Sequence of chain 1.C:
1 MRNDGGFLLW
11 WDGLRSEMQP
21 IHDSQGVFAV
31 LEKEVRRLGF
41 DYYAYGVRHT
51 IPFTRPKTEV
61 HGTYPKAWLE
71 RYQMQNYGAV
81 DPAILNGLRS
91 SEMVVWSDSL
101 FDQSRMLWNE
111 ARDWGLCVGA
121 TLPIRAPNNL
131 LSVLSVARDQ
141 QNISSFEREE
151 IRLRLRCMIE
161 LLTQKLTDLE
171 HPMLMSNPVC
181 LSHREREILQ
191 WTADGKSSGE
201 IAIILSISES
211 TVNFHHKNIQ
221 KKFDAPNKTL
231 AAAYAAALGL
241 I

Binding-site contacts:
Ligand atom C4 contacts residue TRP108 of chain 1.C at 4.0 Å (hydrophobic).
Ligand atom C5 contacts residue ASP81 of chain 1.C at 4.0 Å.
Ligand atom O9 contacts residue TYR64 of chain 1.C at 3.1 Å (h-bond).
Ligand atom C11 contacts residue ILE84 of chain 1.C at 3.8 Å (hydrophobic).
Ligand atom O9 contacts residue THR121 of chain 1.C at 3.8 Å.
Ligand atom C10 contacts residue ASP81 of chain 1.C at 3.5 Å.
Ligand atom O6 contacts residue TYR64 of chain 1.C at 4.2 Å.
Ligand atom C1 contacts residue TRP96 of chain 1.C at 3.5 Å (hydrophobic).
Ligand atom O6 contacts residue LEU116 of chain 1.C at 4.2 Å.
Ligand atom C10 contacts residue ILE84 of chain 1.C at 3.9 Å (hydrophobic).
Ligand atom C5 contacts residue PHE101 of chain 1.C at 3.8 Å (hydrophobic).
Ligand atom C13 contacts residue GLY46 of chain 1.C at 3.9 Å.
Ligand atom C11 contacts residue SER135 of chain 1.C at 3.3 Å.
Ligand atom C8 contacts residue SER135 of chain 1.C at 3.5 Å.
Ligand atom C8 contacts residue TYR64 of chain 1.C at 4.0 Å (hydrophobic).
Ligand atom OAP contacts residue TRP68 of chain 1.C at 3.8 Å.
Ligand atom C4 contacts residue TRP96 of chain 1.C at 4.1 Å (hydrophobic).
Ligand atom OAP contacts residue LEU107 of chain 1.C at 4.1 Å.
Ligand atom C1 contacts residue ASP81 of chain 1.C at 3.9 Å.
Ligand atom N7 contacts residue TRP96 of chain 1.C at 4.2 Å.
Ligand atom C8 contacts residue ASP81 of chain 1.C at 3.7 Å.
Ligand atom O6 contacts residue TYR72 of chain 1.C at 3.8 Å.
Ligand atom N7 contacts residue ASP81 of chain 1.C at 3.0 Å (salt-bridge).
Ligand atom C2 contacts residue ALA111 of chain 1.C at 4.2 Å (hydrophobic).
Ligand atom C1 contacts residue TYR64 of chain 1.C at 4.2 Å (hydrophobic).
Ligand atom C13 contacts residue ILE84 of chain 1.C at 3.2 Å (hydrophobic).
Ligand atom C11 contacts residue VAL133 of chain 1.C at 4.1 Å (hydrophobic).
Ligand atom C8 contacts residue TRP96 of chain 1.C at 4.1 Å (hydrophobic).
Ligand atom O9 contacts residue TRP96 of chain 1.C at 3.3 Å.
Ligand atom C2 contacts residue TRP68 of chain 1.C at 3.9 Å (hydrophobic).
Ligand atom C10 contacts residue SER135 of chain 1.C at 4.0 Å.
Ligand atom OAP contacts residue ALA111 of chain 1.C at 3.0 Å.
Ligand atom C10 contacts residue TYR72 of chain 1.C at 4.0 Å (hydrophobic).
Ligand atom C4 contacts residue ALA111 of chain 1.C at 3.6 Å (hydrophobic).
Ligand atom O6 contacts residue TRP68 of chain 1.C at 2.8 Å (h-bond).
Ligand atom C2 contacts residue ASP81 of chain 1.C at 4.2 Å.
Ligand atom O9 contacts residue SER135 of chain 1.C at 2.6 Å (h-bond).
Ligand atom C4 contacts residue PHE101 of chain 1.C at 3.9 Å (hydrophobic).
Ligand atom C4 contacts residue LEU107 of chain 1.C at 4.0 Å (hydrophobic).
Ligand atom C5 contacts residue TRP96 of chain 1.C at 3.6 Å (hydrophobic).

The protein below binds the small molecule below.
Small molecule (SMILES): CCCC(=O)N[C@H]1CCOC1=O